Sequence of chain 1.A:
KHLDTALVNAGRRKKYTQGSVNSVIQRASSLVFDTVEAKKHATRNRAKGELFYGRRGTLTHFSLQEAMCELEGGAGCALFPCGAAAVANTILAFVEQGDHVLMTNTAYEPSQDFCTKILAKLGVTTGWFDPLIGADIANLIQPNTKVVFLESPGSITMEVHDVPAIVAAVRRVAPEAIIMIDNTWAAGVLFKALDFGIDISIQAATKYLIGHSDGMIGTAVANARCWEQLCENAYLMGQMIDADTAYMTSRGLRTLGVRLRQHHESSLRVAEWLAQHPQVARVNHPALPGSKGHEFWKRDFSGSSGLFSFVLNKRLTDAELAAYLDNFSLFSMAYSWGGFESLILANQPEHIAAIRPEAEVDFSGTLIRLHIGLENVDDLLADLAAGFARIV

Binding-site contacts:
Ligand atom P contacts residue PLP1 of chain 2.E at 0.2 Å.
Ligand atom O1P contacts residue CYS93 of chain 2.A at 3.2 Å (h-bond).
Ligand atom C5 contacts residue PLP1 of chain 2.E at 0.2 Å.
Ligand atom N contacts residue TYR119 of chain 2.A at 3.1 Å (h-bond).
Ligand atom C5 contacts residue TYR119 of chain 2.A at 3.3 Å (hydrophobic).
Ligand atom C4A contacts residue PLP1 of chain 2.E at 0.9 Å.
Ligand atom O1P contacts residue ALA95 of chain 2.A at 2.8 Å (h-bond).
Ligand atom C4A contacts residue TYR119 of chain 2.A at 3.2 Å (hydrophobic).
Ligand atom O1P contacts residue PLP1 of chain 2.E at 0.2 Å (h-bond).
Ligand atom O2P contacts residue ARG66 of chain 1.A at 3.0 Å (salt-bridge).
Ligand atom O1P contacts residue GLY94 of chain 2.A at 3.2 Å (h-bond).
Ligand atom CB contacts residue TYR119 of chain 2.A at 3.3 Å (hydrophobic).
Ligand atom OXT contacts residue TRP348 of chain 2.A at 3.1 Å (h-bond).
Ligand atom O3P contacts residue PLP1 of chain 2.E at 0.0 Å (h-bond).
Ligand atom O1P contacts residue ARG66 of chain 1.A at 2.8 Å (salt-bridge).
Ligand atom O2P contacts residue PLP1 of chain 2.E at 0.3 Å (h-bond).
Ligand atom C2A contacts residue PLP1 of chain 2.E at 0.2 Å.
Ligand atom C4 contacts residue PLP1 of chain 2.E at 0.3 Å.
Ligand atom O2P contacts residue TYR64 of chain 1.A at 2.5 Å (h-bond).
Ligand atom C5A contacts residue PLP1 of chain 2.E at 0.3 Å.
Ligand atom C6 contacts residue PLP1 of chain 2.E at 0.1 Å.
Ligand atom O4P contacts residue GLY94 of chain 2.A at 3.3 Å.
Ligand atom N1 contacts residue PLP1 of chain 2.E at 0.0 Å (h-bond).
Ligand atom C3 contacts residue PLP1 of chain 2.E at 0.2 Å.
Ligand atom N1 contacts residue ASP193 of chain 2.A at 2.6 Å (salt-bridge).
Ligand atom CA contacts residue PLP1 of chain 2.E at 2.8 Å.
Ligand atom C2 contacts residue PLP1 of chain 2.E at 0.1 Å.
Ligand atom O3 contacts residue TRP348 of chain 2.A at 3.1 Å (h-bond).
Ligand atom O3P contacts residue GLY94 of chain 2.A at 2.9 Å (h-bond).
Ligand atom O contacts residue SER347 of chain 2.A at 2.8 Å (h-bond).
Ligand atom O4P contacts residue PLP1 of chain 2.E at 0.4 Å (h-bond).
Ligand atom O3P contacts residue THR217 of chain 2.A at 2.6 Å (h-bond).
Ligand atom O4P contacts residue ALA215 of chain 2.A at 3.2 Å.
Ligand atom CA contacts residue LYS218 of chain 2.A at 3.3 Å.
Ligand atom N contacts residue PLP1 of chain 2.E at 1.9 Å.
Ligand atom O3 contacts residue PLP1 of chain 2.E at 0.4 Å (h-bond).
Ligand atom O contacts residue ARG380 of chain 2.A at 2.9 Å (salt-bridge).
Ligand atom C4A contacts residue LYS218 of chain 2.A at 3.1 Å.
Ligand atom CB contacts residue MPD1 of chain 2.H at 3.4 Å.
Ligand atom OXT contacts residue ARG380 of chain 2.A at 2.9 Å (salt-bridge).

Sequence of chain 2.A:
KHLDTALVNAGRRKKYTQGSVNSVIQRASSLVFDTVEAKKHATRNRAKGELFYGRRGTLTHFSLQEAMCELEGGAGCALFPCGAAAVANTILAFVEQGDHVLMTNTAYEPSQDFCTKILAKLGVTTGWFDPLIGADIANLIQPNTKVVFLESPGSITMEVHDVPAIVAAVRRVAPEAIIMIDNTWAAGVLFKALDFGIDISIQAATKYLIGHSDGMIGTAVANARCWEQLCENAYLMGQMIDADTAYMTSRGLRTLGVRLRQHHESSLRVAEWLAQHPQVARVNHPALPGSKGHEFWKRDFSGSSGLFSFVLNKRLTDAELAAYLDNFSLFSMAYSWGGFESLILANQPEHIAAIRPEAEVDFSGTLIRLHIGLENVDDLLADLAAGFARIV

The protein below binds the small molecule below.
Small molecule (SMILES): Cc1ncc(COP(=O)(O)O)c(CN[C@@H](C)C(=O)O)c1O